The small molecule below binds the protein below.
Small molecule (SMILES): CC(=O)N[C@@H]1[C@@H](O)[C@H](O)[C@@H](CO)O[C@H]1O

Binding-site contacts:
Ligand atom C3 contacts residue ASN28 of chain 1.A at 3.8 Å.
Ligand atom O5 contacts residue THR30 of chain 1.A at 4.3 Å.
Ligand atom O7 contacts residue ASN28 of chain 1.A at 3.8 Å.
Ligand atom C5 contacts residue ALA29 of chain 1.A at 4.2 Å (hydrophobic).
Ligand atom C5 contacts residue ASN28 of chain 1.A at 3.7 Å.
Ligand atom O6 contacts residue THR30 of chain 1.A at 3.7 Å.
Ligand atom C4 contacts residue ASN28 of chain 1.A at 4.2 Å.
Ligand atom O6 contacts residue ALA29 of chain 1.A at 3.3 Å (h-bond).
Ligand atom C6 contacts residue THR30 of chain 1.A at 3.6 Å.
Ligand atom O5 contacts residue THR309 of chain 1.A at 4.2 Å.
Ligand atom N2 contacts residue ASN28 of chain 1.A at 2.9 Å (h-bond).
Ligand atom C7 contacts residue ASN28 of chain 1.A at 3.5 Å.
Ligand atom C1 contacts residue ASN28 of chain 1.A at 1.4 Å.
Ligand atom C2 contacts residue ASN28 of chain 1.A at 2.5 Å.
Ligand atom C6 contacts residue ALA29 of chain 1.A at 3.8 Å (hydrophobic).
Ligand atom O5 contacts residue ALA29 of chain 1.A at 3.7 Å.
Ligand atom O5 contacts residue ASN28 of chain 1.A at 2.4 Å (h-bond).

Sequence of chain 1.A:
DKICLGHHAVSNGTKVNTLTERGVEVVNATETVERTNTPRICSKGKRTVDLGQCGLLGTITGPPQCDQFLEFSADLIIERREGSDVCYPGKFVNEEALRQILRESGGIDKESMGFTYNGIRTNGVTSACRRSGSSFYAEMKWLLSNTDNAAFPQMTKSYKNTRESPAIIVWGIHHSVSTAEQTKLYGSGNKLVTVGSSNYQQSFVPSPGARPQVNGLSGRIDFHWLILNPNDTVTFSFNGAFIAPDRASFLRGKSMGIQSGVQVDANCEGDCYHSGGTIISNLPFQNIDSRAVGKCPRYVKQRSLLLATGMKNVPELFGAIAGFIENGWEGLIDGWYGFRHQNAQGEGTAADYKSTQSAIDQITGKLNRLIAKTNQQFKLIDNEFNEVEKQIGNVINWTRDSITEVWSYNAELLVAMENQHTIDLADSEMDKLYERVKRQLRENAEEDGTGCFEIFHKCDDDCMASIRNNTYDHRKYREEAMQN